Sequence of chain 1.F:
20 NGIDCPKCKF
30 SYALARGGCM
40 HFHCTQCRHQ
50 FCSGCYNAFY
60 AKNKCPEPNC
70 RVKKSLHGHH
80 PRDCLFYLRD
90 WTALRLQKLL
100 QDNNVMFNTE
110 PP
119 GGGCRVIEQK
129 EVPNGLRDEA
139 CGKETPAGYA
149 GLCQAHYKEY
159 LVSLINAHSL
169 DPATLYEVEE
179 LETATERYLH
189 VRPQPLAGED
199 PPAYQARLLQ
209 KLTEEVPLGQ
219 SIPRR

This protein binds this small molecule.
Small molecule (SMILES): Cn1cc(-c2ccc(C(=O)O)c(CCC(=O)c3c(F)cc(-c4cn[nH]c4)cc3F)c2)cn1

Binding-site contacts:
Ligand atom N4 contacts residue ARG88 of chain 1.F at 3.5 Å.
Ligand atom O2 contacts residue CYS38 of chain 1.F at 3.8 Å.
Ligand atom C11 contacts residue MET39 of chain 1.F at 3.9 Å (hydrophobic).
Ligand atom C9 contacts residue LEU75 of chain 1.F at 3.5 Å (hydrophobic).
Ligand atom C13 contacts residue CYS38 of chain 1.F at 2.8 Å (hydrophobic).
Ligand atom F1 contacts residue GLY37 of chain 1.F at 3.1 Å.
Ligand atom C18 contacts residue ARG88 of chain 1.F at 3.4 Å.
Ligand atom C17 contacts residue ARG88 of chain 1.F at 3.8 Å.
Ligand atom C20 contacts residue GLY37 of chain 1.F at 3.4 Å.
Ligand atom C6 contacts residue CYS38 of chain 1.F at 2.9 Å (hydrophobic).
Ligand atom C5 contacts residue PHE58 of chain 1.F at 3.7 Å (hydrophobic).
Ligand atom C20 contacts residue ARG88 of chain 1.F at 3.5 Å.
Ligand atom C7 contacts residue HIS40 of chain 1.F at 3.9 Å.
Ligand atom C12 contacts residue CYS38 of chain 1.F at 1.8 Å (hydrophobic).
Ligand atom O1 contacts residue ARG88 of chain 1.F at 2.6 Å (salt-bridge).
Ligand atom C7 contacts residue PHE58 of chain 1.F at 3.6 Å (hydrophobic).
Ligand atom C11 contacts residue ARG88 of chain 1.F at 3.4 Å.
Ligand atom C9 contacts residue HIS40 of chain 1.F at 3.4 Å.
Ligand atom N2 contacts residue HIS40 of chain 1.F at 3.5 Å (h-bond).
Ligand atom C12 contacts residue MET39 of chain 1.F at 3.9 Å (hydrophobic).
Ligand atom C19 contacts residue GLY37 of chain 1.F at 3.6 Å.
Ligand atom N3 contacts residue ASP89 of chain 1.F at 2.9 Å (salt-bridge).
Ligand atom C1 contacts residue HIS40 of chain 1.F at 3.6 Å.
Ligand atom O2 contacts residue MET39 of chain 1.F at 2.9 Å (h-bond).
Ligand atom O1 contacts residue PHE85 of chain 1.F at 3.5 Å.
Ligand atom N3 contacts residue ARG88 of chain 1.F at 3.5 Å (salt-bridge).
Ligand atom C6 contacts residue HIS40 of chain 1.F at 3.5 Å.
Ligand atom C21 contacts residue ARG88 of chain 1.F at 3.4 Å.
Ligand atom C22 contacts residue ARG88 of chain 1.F at 3.5 Å.
Ligand atom C2 contacts residue HIS40 of chain 1.F at 3.4 Å.
Ligand atom O2 contacts residue ARG88 of chain 1.F at 2.7 Å (salt-bridge).
Ligand atom F1 contacts residue CYS38 of chain 1.F at 3.5 Å.
Ligand atom N4 contacts residue ASP89 of chain 1.F at 3.8 Å.
Ligand atom C23 contacts residue ARG88 of chain 1.F at 3.7 Å.
Ligand atom C4 contacts residue CYS38 of chain 1.F at 2.5 Å (hydrophobic).
Ligand atom N1 contacts residue HIS40 of chain 1.F at 3.8 Å.
Ligand atom C8 contacts residue HIS40 of chain 1.F at 3.7 Å.
Ligand atom C3 contacts residue CYS38 of chain 1.F at 3.6 Å (hydrophobic).
Ligand atom C22 contacts residue ASP89 of chain 1.F at 3.9 Å.
Ligand atom N2 contacts residue LEU75 of chain 1.F at 3.5 Å.